This protein binds this small molecule.
Small molecule (SMILES): CC(C)(O)CNC(=O)c1cc(NC(=O)c2cc(-c3ccccn3)c(Cl)cc2Cl)n(-c2ccccc2)n1

Sequence of chain 1.A:
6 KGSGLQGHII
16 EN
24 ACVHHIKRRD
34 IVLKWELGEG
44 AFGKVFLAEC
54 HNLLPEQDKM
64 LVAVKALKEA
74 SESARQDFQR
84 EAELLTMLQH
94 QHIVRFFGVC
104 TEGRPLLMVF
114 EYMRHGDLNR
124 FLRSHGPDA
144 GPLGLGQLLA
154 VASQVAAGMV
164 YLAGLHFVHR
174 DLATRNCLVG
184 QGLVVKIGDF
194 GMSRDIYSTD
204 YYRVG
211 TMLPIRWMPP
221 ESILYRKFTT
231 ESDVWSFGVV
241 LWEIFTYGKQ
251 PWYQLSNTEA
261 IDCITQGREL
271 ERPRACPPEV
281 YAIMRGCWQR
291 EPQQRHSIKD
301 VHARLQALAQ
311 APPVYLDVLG

Binding-site contacts:
Ligand atom C10 contacts residue GLY191 of chain 1.A at 3.7 Å.
Ligand atom C15 contacts residue ASP192 of chain 1.A at 3.1 Å.
Ligand atom CL1 contacts residue HIS172 of chain 1.A at 3.1 Å.
Ligand atom C12 contacts residue VAL97 of chain 1.A at 3.2 Å (hydrophobic).
Ligand atom C21 contacts residue LEU10 of chain 1.A at 3.6 Å (hydrophobic).
Ligand atom C13 contacts residue LEU88 of chain 1.A at 3.5 Å (hydrophobic).
Ligand atom C12 contacts residue LEU88 of chain 1.A at 3.5 Å (hydrophobic).
Ligand atom O2 contacts residue GLY9 of chain 1.A at 3.2 Å (h-bond).
Ligand atom C16 contacts residue GLY194 of chain 1.A at 3.6 Å.
Ligand atom C5 contacts residue HIS172 of chain 1.A at 3.8 Å.
Ligand atom N3 contacts residue ASP192 of chain 1.A at 3.2 Å (salt-bridge).
Ligand atom CL1 contacts residue GLY9 of chain 1.A at 3.5 Å.
Ligand atom O2 contacts residue LEU10 of chain 1.A at 3.0 Å (h-bond).
Ligand atom C18 contacts residue SER8 of chain 1.A at 3.5 Å.
Ligand atom O2 contacts residue SER8 of chain 1.A at 3.4 Å.
Ligand atom CL1 contacts residue PHE170 of chain 1.A at 3.6 Å.
Ligand atom N5 contacts residue GLY194 of chain 1.A at 3.4 Å.
Ligand atom C22 contacts residue LYS68 of chain 1.A at 3.5 Å.
Ligand atom C10 contacts residue PHE113 of chain 1.A at 3.7 Å (hydrophobic).
Ligand atom C19 contacts residue ASP192 of chain 1.A at 3.6 Å.
Ligand atom N4 contacts residue GLY194 of chain 1.A at 3.6 Å.
Ligand atom C11 contacts residue PHE113 of chain 1.A at 3.7 Å (hydrophobic).
Ligand atom N2 contacts residue ASP192 of chain 1.A at 3.0 Å (salt-bridge).
Ligand atom C19 contacts residue SER8 of chain 1.A at 3.6 Å.
Ligand atom C20 contacts residue ASP192 of chain 1.A at 3.4 Å.
Ligand atom C9 contacts residue GLY191 of chain 1.A at 3.8 Å.
Ligand atom C6 contacts residue ASP192 of chain 1.A at 3.7 Å.
Ligand atom C17 contacts residue LEU10 of chain 1.A at 3.7 Å (hydrophobic).
Ligand atom C2 contacts residue LEU10 of chain 1.A at 3.7 Å (hydrophobic).
Ligand atom C16 contacts residue ASP192 of chain 1.A at 3.4 Å.
Ligand atom C4 contacts residue HIS172 of chain 1.A at 3.6 Å.
Ligand atom N4 contacts residue ASP192 of chain 1.A at 3.6 Å.
Ligand atom O1 contacts residue ARG197 of chain 1.A at 2.9 Å (salt-bridge).
Ligand atom C11 contacts residue VAL97 of chain 1.A at 3.3 Å (hydrophobic).
Ligand atom C21 contacts residue LYS68 of chain 1.A at 3.1 Å.
Ligand atom C10 contacts residue ASP192 of chain 1.A at 3.6 Å.
Ligand atom C17 contacts residue LYS68 of chain 1.A at 3.3 Å.
Ligand atom C21 contacts residue GLU84 of chain 1.A at 3.5 Å.
Ligand atom N3 contacts residue GLY191 of chain 1.A at 3.4 Å.
Ligand atom N5 contacts residue SER8 of chain 1.A at 3.8 Å.